Binding-site contacts:
Ligand atom N2 contacts residue ILE142 of chain 2.B at 3.8 Å.
Ligand atom N1 contacts residue ARG274 of chain 2.B at 3.6 Å.
Ligand atom N5 contacts residue ASN140 of chain 2.B at 2.7 Å (h-bond).
Ligand atom C5 contacts residue ASP121 of chain 2.B at 3.3 Å.
Ligand atom C4 contacts residue MET165 of chain 2.B at 3.8 Å (hydrophobic).
Ligand atom C2 contacts residue LYS240 of chain 2.B at 3.9 Å.
Ligand atom C4 contacts residue ARG274 of chain 2.B at 3.9 Å.
Ligand atom C2 contacts residue ARG274 of chain 2.B at 3.5 Å.
Ligand atom N1 contacts residue ASN140 of chain 2.B at 3.2 Å (h-bond).
Ligand atom O1 contacts residue PHE209 of chain 2.B at 4.0 Å.
Ligand atom N3 contacts residue PHE209 of chain 2.B at 3.6 Å.
Ligand atom O3 contacts residue ARG274 of chain 2.B at 3.2 Å (salt-bridge).
Ligand atom C1 contacts residue ILE142 of chain 2.B at 4.0 Å (hydrophobic).
Ligand atom C1 contacts residue ARG274 of chain 2.B at 3.5 Å.
Ligand atom O3 contacts residue PHE209 of chain 2.B at 3.8 Å.
Ligand atom N5 contacts residue ILE163 of chain 2.B at 3.9 Å.
Ligand atom C4 contacts residue ASN140 of chain 2.B at 3.6 Å.
Ligand atom O2 contacts residue LYS240 of chain 2.B at 2.2 Å (salt-bridge).
Ligand atom N2 contacts residue ARG274 of chain 2.B at 3.2 Å.
Ligand atom C5 contacts residue ILE142 of chain 2.B at 3.6 Å (hydrophobic).
Ligand atom C4 contacts residue ASP204 of chain 2.B at 3.1 Å.
Ligand atom N4 contacts residue MET165 of chain 2.B at 3.5 Å (h-bond).
Ligand atom O2 contacts residue ARG274 of chain 2.B at 3.8 Å.
Ligand atom N3 contacts residue ARG274 of chain 2.B at 3.3 Å (salt-bridge).
Ligand atom N3 contacts residue LYS240 of chain 2.B at 3.3 Å (salt-bridge).
Ligand atom N1 contacts residue ILE142 of chain 2.B at 4.0 Å.
Ligand atom O3 contacts residue SO41 of chain 2.I at 3.6 Å (h-bond).
Ligand atom C2 contacts residue PHE209 of chain 2.B at 4.0 Å (hydrophobic).
Ligand atom N4 contacts residue ASP204 of chain 2.B at 2.7 Å (salt-bridge).
Ligand atom C5 contacts residue ARG274 of chain 2.B at 3.6 Å.
Ligand atom C5 contacts residue ASN140 of chain 2.B at 3.5 Å.
Ligand atom N5 contacts residue ASP204 of chain 2.B at 2.8 Å (salt-bridge).
Ligand atom N5 contacts residue LEU234 of chain 2.B at 3.7 Å.
Ligand atom O1 contacts residue LYS240 of chain 2.B at 2.6 Å (salt-bridge).
Ligand atom C5 contacts residue ASP81 of chain 2.B at 4.0 Å.
Ligand atom O1 contacts residue GLY236 of chain 2.B at 3.2 Å (h-bond).
Ligand atom C3 contacts residue MET165 of chain 2.B at 3.7 Å (hydrophobic).
Ligand atom O2 contacts residue PHE209 of chain 2.B at 3.4 Å.
Ligand atom C3 contacts residue LYS240 of chain 2.B at 3.6 Å.
Ligand atom C3 contacts residue ASP204 of chain 2.B at 3.9 Å.

This protein binds this small molecule.
Small molecule (SMILES): CNc1nc(N)[nH]c(=O)c1[N+](=O)[O-]

Sequence of chain 2.B:
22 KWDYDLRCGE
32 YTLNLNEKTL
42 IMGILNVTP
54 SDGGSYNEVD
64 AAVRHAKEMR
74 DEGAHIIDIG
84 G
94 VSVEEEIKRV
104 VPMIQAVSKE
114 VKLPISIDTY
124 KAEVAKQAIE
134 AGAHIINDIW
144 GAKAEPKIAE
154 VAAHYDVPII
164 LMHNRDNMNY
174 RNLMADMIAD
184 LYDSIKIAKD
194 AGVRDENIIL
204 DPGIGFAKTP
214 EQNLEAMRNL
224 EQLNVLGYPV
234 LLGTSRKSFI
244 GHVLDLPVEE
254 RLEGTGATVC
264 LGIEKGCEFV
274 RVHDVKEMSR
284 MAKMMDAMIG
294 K